Binding-site contacts:
Ligand atom O5 contacts residue ASP796 of chain 1.B at 4.5 Å.
Ligand atom C4 contacts residue ASN709 of chain 1.A at 4.2 Å.
Ligand atom C1 contacts residue ASN709 of chain 1.A at 1.4 Å.
Ligand atom O7 contacts residue ASN709 of chain 1.A at 3.1 Å (h-bond).
Ligand atom N2 contacts residue ASN709 of chain 1.A at 2.9 Å (h-bond).
Ligand atom C2 contacts residue ASN709 of chain 1.A at 2.5 Å.
Ligand atom C8 contacts residue GLY1131 of chain 1.A at 3.7 Å.
Ligand atom O5 contacts residue ASN709 of chain 1.A at 2.4 Å (h-bond).
Ligand atom C5 contacts residue ASN709 of chain 1.A at 3.7 Å.
Ligand atom C3 contacts residue ASN709 of chain 1.A at 3.8 Å.
Ligand atom C7 contacts residue ASN709 of chain 1.A at 3.2 Å.
Ligand atom C8 contacts residue ASN709 of chain 1.A at 4.4 Å.

Sequence of chain 1.B:
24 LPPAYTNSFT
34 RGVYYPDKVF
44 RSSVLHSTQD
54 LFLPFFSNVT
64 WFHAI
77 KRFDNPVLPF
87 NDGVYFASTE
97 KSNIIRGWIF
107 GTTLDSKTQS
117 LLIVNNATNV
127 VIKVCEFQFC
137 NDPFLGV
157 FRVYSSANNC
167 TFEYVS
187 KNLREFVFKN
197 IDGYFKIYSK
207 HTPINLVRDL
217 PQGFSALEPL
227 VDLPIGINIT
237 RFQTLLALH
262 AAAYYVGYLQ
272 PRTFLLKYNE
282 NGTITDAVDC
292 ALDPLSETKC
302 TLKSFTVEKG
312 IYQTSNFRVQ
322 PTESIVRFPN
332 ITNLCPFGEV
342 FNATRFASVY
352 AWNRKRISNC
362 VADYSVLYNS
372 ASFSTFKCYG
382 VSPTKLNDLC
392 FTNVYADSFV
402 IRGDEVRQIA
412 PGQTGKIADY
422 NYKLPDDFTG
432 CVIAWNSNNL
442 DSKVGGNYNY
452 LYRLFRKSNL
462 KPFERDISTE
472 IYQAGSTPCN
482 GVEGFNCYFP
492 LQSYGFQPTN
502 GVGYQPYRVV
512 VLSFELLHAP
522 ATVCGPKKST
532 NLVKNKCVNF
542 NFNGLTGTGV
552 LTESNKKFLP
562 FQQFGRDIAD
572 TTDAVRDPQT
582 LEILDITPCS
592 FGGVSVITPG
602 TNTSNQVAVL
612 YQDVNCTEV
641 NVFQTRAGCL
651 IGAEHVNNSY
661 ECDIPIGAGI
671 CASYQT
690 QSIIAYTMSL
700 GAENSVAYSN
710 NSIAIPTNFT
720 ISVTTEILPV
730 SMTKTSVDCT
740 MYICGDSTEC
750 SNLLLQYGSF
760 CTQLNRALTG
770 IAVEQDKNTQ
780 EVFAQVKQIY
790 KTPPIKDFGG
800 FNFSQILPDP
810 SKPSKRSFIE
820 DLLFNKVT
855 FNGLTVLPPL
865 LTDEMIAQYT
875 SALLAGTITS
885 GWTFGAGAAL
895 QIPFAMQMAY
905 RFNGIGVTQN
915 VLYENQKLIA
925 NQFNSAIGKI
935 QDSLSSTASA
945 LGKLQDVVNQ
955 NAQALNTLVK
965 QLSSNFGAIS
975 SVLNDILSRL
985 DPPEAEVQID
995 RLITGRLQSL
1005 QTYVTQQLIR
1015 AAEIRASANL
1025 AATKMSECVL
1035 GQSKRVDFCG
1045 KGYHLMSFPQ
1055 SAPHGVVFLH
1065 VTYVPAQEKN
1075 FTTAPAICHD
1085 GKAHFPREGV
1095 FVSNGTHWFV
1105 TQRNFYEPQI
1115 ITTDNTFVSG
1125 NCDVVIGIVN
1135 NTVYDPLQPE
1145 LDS

This small molecule binds to this protein.
Small molecule (SMILES): CC(=O)N[C@@H]1[C@@H](O)[C@H](O)[C@@H](CO)O[C@H]1O

Sequence of chain 1.A:
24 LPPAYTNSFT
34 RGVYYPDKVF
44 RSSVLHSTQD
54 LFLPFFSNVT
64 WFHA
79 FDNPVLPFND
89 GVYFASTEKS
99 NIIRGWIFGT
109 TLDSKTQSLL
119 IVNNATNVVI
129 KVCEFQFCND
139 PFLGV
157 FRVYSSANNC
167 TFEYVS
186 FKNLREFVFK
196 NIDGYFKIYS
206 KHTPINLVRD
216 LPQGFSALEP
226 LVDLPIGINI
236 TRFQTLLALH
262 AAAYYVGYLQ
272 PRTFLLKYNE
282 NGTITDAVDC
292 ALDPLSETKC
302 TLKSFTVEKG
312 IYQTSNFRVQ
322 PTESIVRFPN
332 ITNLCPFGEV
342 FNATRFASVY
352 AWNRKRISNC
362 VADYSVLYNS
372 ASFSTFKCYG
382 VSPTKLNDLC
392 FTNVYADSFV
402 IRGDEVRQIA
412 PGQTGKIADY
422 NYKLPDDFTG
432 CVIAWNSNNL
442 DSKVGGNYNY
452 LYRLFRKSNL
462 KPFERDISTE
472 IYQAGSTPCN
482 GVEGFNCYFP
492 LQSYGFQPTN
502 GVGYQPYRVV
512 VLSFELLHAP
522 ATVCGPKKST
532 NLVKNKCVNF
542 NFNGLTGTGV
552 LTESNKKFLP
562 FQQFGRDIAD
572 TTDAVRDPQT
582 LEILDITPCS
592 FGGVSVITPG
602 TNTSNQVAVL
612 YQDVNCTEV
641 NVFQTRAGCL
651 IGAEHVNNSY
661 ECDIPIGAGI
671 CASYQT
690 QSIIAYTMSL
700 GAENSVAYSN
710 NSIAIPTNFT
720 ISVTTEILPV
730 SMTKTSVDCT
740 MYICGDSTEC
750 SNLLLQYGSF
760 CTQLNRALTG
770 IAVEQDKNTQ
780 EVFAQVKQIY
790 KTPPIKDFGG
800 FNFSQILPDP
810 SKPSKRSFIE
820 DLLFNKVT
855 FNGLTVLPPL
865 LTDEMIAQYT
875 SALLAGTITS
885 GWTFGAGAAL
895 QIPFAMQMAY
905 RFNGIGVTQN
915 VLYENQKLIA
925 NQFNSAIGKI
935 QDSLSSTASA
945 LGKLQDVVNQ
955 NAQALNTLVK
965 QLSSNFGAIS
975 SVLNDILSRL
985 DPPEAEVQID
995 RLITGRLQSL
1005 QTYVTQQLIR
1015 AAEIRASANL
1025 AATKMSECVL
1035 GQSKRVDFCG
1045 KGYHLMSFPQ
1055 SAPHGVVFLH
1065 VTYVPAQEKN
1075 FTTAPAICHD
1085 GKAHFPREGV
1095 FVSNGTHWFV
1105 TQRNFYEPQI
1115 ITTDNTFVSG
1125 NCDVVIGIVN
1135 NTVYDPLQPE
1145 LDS